Binding-site contacts:
Ligand atom OE2 contacts residue TYR71 of chain 1.B at 3.9 Å.
Ligand atom CA contacts residue THR69 of chain 1.B at 3.8 Å.
Ligand atom CZ contacts residue ARG68 of chain 1.B at 3.8 Å.
Ligand atom O contacts residue THR69 of chain 1.B at 3.4 Å.
Ligand atom CG contacts residue PHE19 of chain 1.B at 3.8 Å (hydrophobic).
Ligand atom CD contacts residue TYR71 of chain 1.B at 3.5 Å (hydrophobic).
Ligand atom CG1 contacts residue GLN24 of chain 1.B at 3.9 Å.
Ligand atom OD1 contacts residue THR69 of chain 1.B at 4.1 Å.
Ligand atom CE2 contacts residue ARG68 of chain 1.B at 3.4 Å.
Ligand atom CB contacts residue THR69 of chain 1.B at 4.0 Å.
Ligand atom CE2 contacts residue PHE19 of chain 1.B at 3.8 Å (hydrophobic).
Ligand atom O contacts residue TYR71 of chain 1.B at 3.8 Å.
Ligand atom CD1 contacts residue LEU60 of chain 1.B at 3.7 Å (hydrophobic).
Ligand atom OD2 contacts residue ARG68 of chain 1.B at 2.7 Å (salt-bridge).
Ligand atom CB contacts residue THR69 of chain 1.B at 3.5 Å.
Ligand atom OE1 contacts residue TYR71 of chain 1.B at 3.2 Å (h-bond).
Ligand atom CG contacts residue ARG68 of chain 1.B at 3.8 Å.
Ligand atom CZ contacts residue LEU26 of chain 1.B at 3.7 Å (hydrophobic).
Ligand atom CD2 contacts residue THR69 of chain 1.B at 4.0 Å.
Ligand atom OD1 contacts residue ARG68 of chain 1.B at 4.1 Å.
Ligand atom C contacts residue THR69 of chain 1.B at 3.9 Å.
Ligand atom CE1 contacts residue ARG68 of chain 1.B at 3.9 Å.
Ligand atom CE2 contacts residue LEU26 of chain 1.B at 4.2 Å (hydrophobic).
Ligand atom CD2 contacts residue PHE19 of chain 1.B at 3.4 Å (hydrophobic).
Ligand atom CD2 contacts residue ARG68 of chain 1.B at 3.5 Å.
Ligand atom CG2 contacts residue ARG62 of chain 1.B at 3.7 Å.
Ligand atom CB contacts residue PHE19 of chain 1.B at 4.1 Å (hydrophobic).
Ligand atom N contacts residue GLN24 of chain 1.B at 4.1 Å.
Ligand atom CE1 contacts residue LEU26 of chain 1.B at 4.1 Å (hydrophobic).
Ligand atom CA contacts residue THR69 of chain 1.B at 3.8 Å.
Ligand atom CG2 contacts residue TYR71 of chain 1.B at 4.1 Å (hydrophobic).
Ligand atom CD1 contacts residue PHE19 of chain 1.B at 4.2 Å (hydrophobic).
Ligand atom CG contacts residue TYR71 of chain 1.B at 4.0 Å (hydrophobic).
Ligand atom OD2 contacts residue GLN2 of chain 1.C at 3.4 Å (h-bond).
Ligand atom O contacts residue THR69 of chain 1.B at 4.1 Å.
Ligand atom CB contacts residue TYR71 of chain 1.B at 4.0 Å (hydrophobic).
Ligand atom N contacts residue THR69 of chain 1.B at 3.0 Å (h-bond).
Ligand atom CB contacts residue ARG70 of chain 1.B at 4.1 Å.
Ligand atom OE1 contacts residue ARG70 of chain 1.B at 3.5 Å.
Ligand atom CD1 contacts residue GLN24 of chain 1.B at 4.0 Å.

Sequence of chain 1.C:
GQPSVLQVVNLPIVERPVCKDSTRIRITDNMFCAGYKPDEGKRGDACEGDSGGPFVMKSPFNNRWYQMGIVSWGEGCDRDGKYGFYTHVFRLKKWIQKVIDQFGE

Sequence of chain 1.B:
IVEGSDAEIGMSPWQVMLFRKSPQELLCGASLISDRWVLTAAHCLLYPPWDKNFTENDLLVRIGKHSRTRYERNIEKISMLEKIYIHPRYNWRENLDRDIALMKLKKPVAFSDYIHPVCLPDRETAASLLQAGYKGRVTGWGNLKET

The small molecule below binds the protein below.
Small molecule (SMILES): CC[C@H](C)[C@H](NC(=O)[C@H](CCC(=O)O)NC(=O)[C@H](CCC(=O)O)NC(=O)[C@H](Cc1ccccc1)NC(=O)[C@@H](N)CC(=O)O)C(=O)O